A protein and the small-molecule ligand that binds it are described below.
Small molecule (SMILES): CC(=O)N[C@@H]1[C@@H](O)[C@H](O)[C@@H](CO)O[C@H]1O

Sequence of chain 1.A:
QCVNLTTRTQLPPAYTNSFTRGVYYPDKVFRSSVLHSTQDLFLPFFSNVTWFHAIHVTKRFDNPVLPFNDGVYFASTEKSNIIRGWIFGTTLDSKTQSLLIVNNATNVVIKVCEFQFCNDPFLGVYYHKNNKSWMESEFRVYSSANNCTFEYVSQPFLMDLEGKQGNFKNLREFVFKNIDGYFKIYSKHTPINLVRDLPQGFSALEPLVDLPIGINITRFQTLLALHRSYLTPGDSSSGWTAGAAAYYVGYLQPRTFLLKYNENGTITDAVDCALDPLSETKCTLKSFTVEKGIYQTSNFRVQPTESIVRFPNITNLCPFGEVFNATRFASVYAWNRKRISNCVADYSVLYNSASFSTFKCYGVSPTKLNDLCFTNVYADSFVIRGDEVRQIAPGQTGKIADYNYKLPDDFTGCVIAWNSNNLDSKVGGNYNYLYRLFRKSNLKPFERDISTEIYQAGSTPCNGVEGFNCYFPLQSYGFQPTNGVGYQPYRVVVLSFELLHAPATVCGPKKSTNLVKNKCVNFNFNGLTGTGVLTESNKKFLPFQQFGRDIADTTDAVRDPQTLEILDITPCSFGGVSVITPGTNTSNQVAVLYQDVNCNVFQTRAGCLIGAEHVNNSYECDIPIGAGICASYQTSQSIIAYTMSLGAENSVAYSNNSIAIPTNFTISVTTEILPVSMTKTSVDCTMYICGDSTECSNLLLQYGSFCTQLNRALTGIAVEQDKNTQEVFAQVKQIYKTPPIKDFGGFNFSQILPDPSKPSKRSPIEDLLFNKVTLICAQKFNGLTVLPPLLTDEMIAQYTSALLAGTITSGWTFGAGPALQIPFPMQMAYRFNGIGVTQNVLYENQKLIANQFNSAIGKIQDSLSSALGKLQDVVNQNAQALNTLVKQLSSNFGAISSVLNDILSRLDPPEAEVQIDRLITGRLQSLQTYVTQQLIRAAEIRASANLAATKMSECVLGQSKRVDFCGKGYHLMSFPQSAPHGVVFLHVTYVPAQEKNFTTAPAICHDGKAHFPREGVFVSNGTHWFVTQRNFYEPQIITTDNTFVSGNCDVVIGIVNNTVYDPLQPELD

Binding-site contacts:
Ligand atom O5 contacts residue ASN1153 of chain 1.A at 2.4 Å (h-bond).
Ligand atom C2 contacts residue ASN1153 of chain 1.A at 2.5 Å.
Ligand atom C5 contacts residue ASN1153 of chain 1.A at 3.7 Å.
Ligand atom O7 contacts residue ASN1153 of chain 1.A at 3.3 Å (h-bond).
Ligand atom C1 contacts residue ASN1153 of chain 1.A at 1.4 Å.
Ligand atom C8 contacts residue ASN1153 of chain 1.A at 4.4 Å.
Ligand atom C4 contacts residue ASN1153 of chain 1.A at 4.2 Å.
Ligand atom C7 contacts residue ASN1153 of chain 1.A at 3.3 Å.
Ligand atom N2 contacts residue ASN1153 of chain 1.A at 2.9 Å (h-bond).
Ligand atom C3 contacts residue ASN1153 of chain 1.A at 3.8 Å.